A small-molecule ligand and the protein it binds are described below.
Small molecule (SMILES): CC(=O)N[C@H]1[C@H](O[C@H]2[C@H](O)[C@@H](NC(C)=O)CO[C@@H]2CO)O[C@H](CO)[C@@H](O)[C@@H]1O

Binding-site contacts:
Ligand atom C1 contacts residue GLN263 of chain 3.D at 4.2 Å.
Ligand atom C1 contacts residue VAL416 of chain 3.D at 4.3 Å (hydrophobic).
Ligand atom C1 contacts residue ASN265 of chain 3.D at 1.4 Å.
Ligand atom C8 contacts residue SER381 of chain 3.D at 3.6 Å.
Ligand atom O7 contacts residue ASN265 of chain 3.D at 2.5 Å (h-bond).
Ligand atom O5 contacts residue VAL416 of chain 3.D at 3.9 Å.
Ligand atom O7 contacts residue ASN301 of chain 3.D at 3.5 Å.
Ligand atom C7 contacts residue ASN265 of chain 3.D at 2.9 Å.
Ligand atom C5 contacts residue VAL416 of chain 3.D at 4.5 Å (hydrophobic).
Ligand atom O5 contacts residue ASN265 of chain 3.D at 2.3 Å (h-bond).
Ligand atom C2 contacts residue ASN265 of chain 3.D at 2.4 Å.
Ligand atom C6 contacts residue VAL416 of chain 3.D at 4.3 Å (hydrophobic).
Ligand atom C3 contacts residue ASN265 of chain 3.D at 3.8 Å.
Ligand atom C8 contacts residue GLN263 of chain 3.D at 4.1 Å.
Ligand atom C6 contacts residue ARG414 of chain 3.D at 4.3 Å.
Ligand atom C4 contacts residue ASN265 of chain 3.D at 4.2 Å.
Ligand atom C8 contacts residue ASN301 of chain 3.D at 4.3 Å.
Ligand atom O6 contacts residue ASN265 of chain 3.D at 4.5 Å.
Ligand atom C7 contacts residue ASN301 of chain 3.D at 4.3 Å.
Ligand atom C8 contacts residue VAL302 of chain 3.D at 3.9 Å (hydrophobic).
Ligand atom O6 contacts residue VAL416 of chain 3.D at 4.1 Å.
Ligand atom O6 contacts residue ARG414 of chain 3.D at 3.1 Å (salt-bridge).
Ligand atom N2 contacts residue ASN265 of chain 3.D at 2.9 Å (h-bond).
Ligand atom C8 contacts residue SER303 of chain 3.D at 3.1 Å.
Ligand atom C5 contacts residue ASN265 of chain 3.D at 3.6 Å.
Ligand atom O7 contacts residue SER381 of chain 3.D at 4.1 Å.
Ligand atom C8 contacts residue ASN265 of chain 3.D at 4.2 Å.
Ligand atom N2 contacts residue GLN263 of chain 3.D at 4.3 Å.
Ligand atom C7 contacts residue SER381 of chain 3.D at 4.1 Å.

Sequence of chain 3.D:
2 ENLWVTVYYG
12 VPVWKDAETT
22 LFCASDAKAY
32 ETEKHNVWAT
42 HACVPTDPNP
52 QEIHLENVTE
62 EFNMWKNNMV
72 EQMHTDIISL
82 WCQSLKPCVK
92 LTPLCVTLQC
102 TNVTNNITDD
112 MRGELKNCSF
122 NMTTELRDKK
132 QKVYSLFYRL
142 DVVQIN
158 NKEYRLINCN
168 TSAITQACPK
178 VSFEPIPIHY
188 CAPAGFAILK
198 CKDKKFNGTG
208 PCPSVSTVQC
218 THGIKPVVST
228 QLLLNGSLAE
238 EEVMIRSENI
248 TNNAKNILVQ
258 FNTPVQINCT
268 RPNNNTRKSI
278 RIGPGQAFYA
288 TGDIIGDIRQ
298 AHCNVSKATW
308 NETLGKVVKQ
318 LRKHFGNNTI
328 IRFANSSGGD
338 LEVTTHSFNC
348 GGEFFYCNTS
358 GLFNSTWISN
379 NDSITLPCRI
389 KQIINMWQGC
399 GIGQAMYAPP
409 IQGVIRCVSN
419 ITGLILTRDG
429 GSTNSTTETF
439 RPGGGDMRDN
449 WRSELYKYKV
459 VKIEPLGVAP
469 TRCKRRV